Sequence of chain 1.A:
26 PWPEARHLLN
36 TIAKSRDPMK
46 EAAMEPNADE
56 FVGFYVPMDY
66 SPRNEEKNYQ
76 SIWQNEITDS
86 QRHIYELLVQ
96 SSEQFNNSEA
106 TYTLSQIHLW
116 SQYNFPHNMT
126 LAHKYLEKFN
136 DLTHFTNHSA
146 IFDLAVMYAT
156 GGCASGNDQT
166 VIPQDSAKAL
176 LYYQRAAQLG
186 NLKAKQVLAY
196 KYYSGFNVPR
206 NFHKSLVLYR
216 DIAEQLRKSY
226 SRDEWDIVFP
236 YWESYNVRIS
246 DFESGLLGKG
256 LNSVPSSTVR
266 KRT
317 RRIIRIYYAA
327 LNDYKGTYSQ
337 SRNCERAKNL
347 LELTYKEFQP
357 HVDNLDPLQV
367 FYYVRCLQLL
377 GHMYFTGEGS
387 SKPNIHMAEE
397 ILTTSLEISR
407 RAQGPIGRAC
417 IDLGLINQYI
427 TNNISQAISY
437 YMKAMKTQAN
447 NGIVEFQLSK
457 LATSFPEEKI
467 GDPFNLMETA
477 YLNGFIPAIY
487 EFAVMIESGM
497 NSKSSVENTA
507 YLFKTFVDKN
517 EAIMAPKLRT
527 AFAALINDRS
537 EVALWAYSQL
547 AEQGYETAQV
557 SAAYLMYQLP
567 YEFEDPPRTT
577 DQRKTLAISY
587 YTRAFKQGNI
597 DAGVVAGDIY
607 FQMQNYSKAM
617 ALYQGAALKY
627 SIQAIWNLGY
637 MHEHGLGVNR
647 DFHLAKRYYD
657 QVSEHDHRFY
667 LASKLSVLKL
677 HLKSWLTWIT

Binding-site contacts:
Ligand atom C1 contacts residue TYR107 of chain 1.A at 4.2 Å (hydrophobic).
Ligand atom C5 contacts residue ASN142 of chain 1.A at 3.6 Å.
Ligand atom C1 contacts residue PHE134 of chain 1.A at 4.1 Å (hydrophobic).
Ligand atom O5 contacts residue TYR107 of chain 1.A at 3.8 Å.
Ligand atom O6 contacts residue TYR107 of chain 1.A at 2.2 Å.
Ligand atom C6 contacts residue TYR107 of chain 1.A at 3.2 Å (hydrophobic).
Ligand atom C2 contacts residue ASN142 of chain 1.A at 2.5 Å.
Ligand atom C5 contacts residue TYR107 of chain 1.A at 3.2 Å (hydrophobic).
Ligand atom C1 contacts residue ASN142 of chain 1.A at 1.5 Å.
Ligand atom N2 contacts residue SER144 of chain 1.A at 3.9 Å.
Ligand atom C4 contacts residue TYR107 of chain 1.A at 4.4 Å (hydrophobic).
Ligand atom C8 contacts residue HIS143 of chain 1.A at 3.1 Å.
Ligand atom C7 contacts residue SER144 of chain 1.A at 4.4 Å.
Ligand atom C8 contacts residue SER144 of chain 1.A at 3.8 Å.
Ligand atom O7 contacts residue ASN142 of chain 1.A at 4.0 Å.
Ligand atom C8 contacts residue ASN142 of chain 1.A at 3.3 Å.
Ligand atom N2 contacts residue ASN142 of chain 1.A at 2.3 Å (h-bond).
Ligand atom O6 contacts residue PHE134 of chain 1.A at 3.6 Å.
Ligand atom O5 contacts residue PHE134 of chain 1.A at 3.7 Å.
Ligand atom C4 contacts residue ASN142 of chain 1.A at 4.3 Å.
Ligand atom C7 contacts residue ASN142 of chain 1.A at 3.0 Å.
Ligand atom O5 contacts residue ASN142 of chain 1.A at 2.4 Å (h-bond).
Ligand atom C3 contacts residue ASN142 of chain 1.A at 3.9 Å.

The protein below binds the small molecule below.
Small molecule (SMILES): CC(=O)N[C@H]1[C@H](O[C@H]2[C@H](O)[C@@H](NC(C)=O)CO[C@@H]2CO)O[C@H](CO)[C@@H](O[C@@H]2O[C@H](CO)[C@@H](O)[C@H](O)[C@@H]2O)[C@@H]1O